Sequence of chain 1.A:
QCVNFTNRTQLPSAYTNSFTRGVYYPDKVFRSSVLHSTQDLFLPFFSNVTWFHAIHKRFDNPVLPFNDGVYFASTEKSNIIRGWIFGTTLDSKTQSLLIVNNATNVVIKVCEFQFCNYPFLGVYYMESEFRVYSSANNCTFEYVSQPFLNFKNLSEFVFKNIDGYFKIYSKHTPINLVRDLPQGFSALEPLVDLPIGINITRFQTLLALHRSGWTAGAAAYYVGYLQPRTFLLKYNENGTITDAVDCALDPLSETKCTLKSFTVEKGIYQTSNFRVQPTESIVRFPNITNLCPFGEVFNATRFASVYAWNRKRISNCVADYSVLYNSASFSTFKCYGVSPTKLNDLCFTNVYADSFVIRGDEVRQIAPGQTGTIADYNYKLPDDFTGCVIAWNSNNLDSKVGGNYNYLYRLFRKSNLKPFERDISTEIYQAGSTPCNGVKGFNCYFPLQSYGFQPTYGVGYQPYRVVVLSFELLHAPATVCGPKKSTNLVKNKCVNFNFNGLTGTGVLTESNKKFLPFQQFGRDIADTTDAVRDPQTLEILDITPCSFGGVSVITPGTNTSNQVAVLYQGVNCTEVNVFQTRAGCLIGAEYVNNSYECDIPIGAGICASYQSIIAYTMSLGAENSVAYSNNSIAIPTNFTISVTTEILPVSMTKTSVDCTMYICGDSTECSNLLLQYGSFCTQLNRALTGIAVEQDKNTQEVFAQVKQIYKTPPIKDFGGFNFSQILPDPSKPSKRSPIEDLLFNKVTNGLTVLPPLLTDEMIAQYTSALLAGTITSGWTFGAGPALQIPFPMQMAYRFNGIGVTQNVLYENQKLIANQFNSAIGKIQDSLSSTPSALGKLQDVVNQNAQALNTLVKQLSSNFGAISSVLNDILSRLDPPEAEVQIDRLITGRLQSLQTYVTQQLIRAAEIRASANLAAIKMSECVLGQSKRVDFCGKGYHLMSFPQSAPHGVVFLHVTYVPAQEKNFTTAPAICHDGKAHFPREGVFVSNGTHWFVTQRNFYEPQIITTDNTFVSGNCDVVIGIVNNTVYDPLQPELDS

Binding-site contacts:
Ligand atom C1 contacts residue ASN122 of chain 1.A at 1.4 Å.
Ligand atom C3 contacts residue ASN122 of chain 1.A at 3.8 Å.
Ligand atom C8 contacts residue ALA123 of chain 1.A at 4.2 Å (hydrophobic).
Ligand atom O7 contacts residue ASN122 of chain 1.A at 3.1 Å (h-bond).
Ligand atom C4 contacts residue ASN122 of chain 1.A at 4.2 Å.
Ligand atom O6 contacts residue VAL127 of chain 1.A at 3.4 Å.
Ligand atom C5 contacts residue ASN122 of chain 1.A at 3.7 Å.
Ligand atom N2 contacts residue ASN122 of chain 1.A at 2.9 Å (h-bond).
Ligand atom C2 contacts residue ASN122 of chain 1.A at 2.5 Å.
Ligand atom O5 contacts residue ASN122 of chain 1.A at 2.4 Å (h-bond).
Ligand atom C8 contacts residue ASN122 of chain 1.A at 4.4 Å.
Ligand atom O7 contacts residue GLU154 of chain 1.A at 4.5 Å.
Ligand atom C7 contacts residue ASN122 of chain 1.A at 3.2 Å.
Ligand atom C6 contacts residue VAL127 of chain 1.A at 4.0 Å (hydrophobic).

The protein below binds the small molecule below.
Small molecule (SMILES): CC(=O)N[C@@H]1[C@@H](O)[C@H](O)[C@@H](CO)O[C@H]1O